A small-molecule ligand and the protein it binds are described below.
Small molecule (SMILES): Cc1cc2ccnc(NC3C[C@H]4CC[C@@H](C3)N4C)c2[nH]c1=O

Sequence of chain 1.A:
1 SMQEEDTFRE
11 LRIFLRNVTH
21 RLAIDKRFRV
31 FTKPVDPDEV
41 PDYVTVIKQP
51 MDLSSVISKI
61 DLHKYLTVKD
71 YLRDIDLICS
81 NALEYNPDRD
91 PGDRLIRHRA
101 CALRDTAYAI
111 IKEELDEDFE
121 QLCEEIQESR

Binding-site contacts:
Ligand atom C12 contacts residue VAL35 of chain 1.A at 4.0 Å (hydrophobic).
Ligand atom O contacts residue TYR85 of chain 1.A at 4.0 Å.
Ligand atom C12 contacts residue ILE96 of chain 1.A at 4.1 Å (hydrophobic).
Ligand atom C14 contacts residue VAL35 of chain 1.A at 3.5 Å (hydrophobic).
Ligand atom C13 contacts residue ILE96 of chain 1.A at 3.5 Å (hydrophobic).
Ligand atom C13 contacts residue VAL30 of chain 1.A at 3.9 Å (hydrophobic).
Ligand atom N3 contacts residue ASN86 of chain 1.A at 3.0 Å (h-bond).
Ligand atom C1 contacts residue ASP93 of chain 1.A at 3.4 Å.
Ligand atom C15 contacts residue TYR43 of chain 1.A at 4.2 Å (hydrophobic).
Ligand atom C5 contacts residue ASP93 of chain 1.A at 3.9 Å.
Ligand atom C15 contacts residue ASN86 of chain 1.A at 3.6 Å.
Ligand atom O contacts residue ASN86 of chain 1.A at 2.8 Å (h-bond).
Ligand atom C12 contacts residue VAL30 of chain 1.A at 3.6 Å (hydrophobic).
Ligand atom C8 contacts residue ASN86 of chain 1.A at 3.7 Å.
Ligand atom C13 contacts residue VAL35 of chain 1.A at 3.9 Å (hydrophobic).
Ligand atom O contacts residue TYR43 of chain 1.A at 3.9 Å.
Ligand atom C10 contacts residue VAL40 of chain 1.A at 4.2 Å (hydrophobic).
Ligand atom C1 contacts residue ASP90 of chain 1.A at 4.1 Å.
Ligand atom O contacts residue ILE96 of chain 1.A at 3.3 Å.
Ligand atom N contacts residue ASP93 of chain 1.A at 2.7 Å (salt-bridge).
Ligand atom C6 contacts residue ASP93 of chain 1.A at 4.2 Å.
Ligand atom C15 contacts residue ILE96 of chain 1.A at 3.1 Å (hydrophobic).
Ligand atom C contacts residue ASP90 of chain 1.A at 3.7 Å.
Ligand atom C14 contacts residue ILE96 of chain 1.A at 4.1 Å (hydrophobic).
Ligand atom N3 contacts residue TYR85 of chain 1.A at 3.8 Å.
Ligand atom C contacts residue ASP93 of chain 1.A at 3.2 Å.
Ligand atom C16 contacts residue ILE96 of chain 1.A at 4.0 Å (hydrophobic).
Ligand atom N1 contacts residue TYR85 of chain 1.A at 4.1 Å.
Ligand atom C14 contacts residue VAL30 of chain 1.A at 4.0 Å (hydrophobic).
Ligand atom C7 contacts residue ASP93 of chain 1.A at 3.4 Å.
Ligand atom C9 contacts residue GLU39 of chain 1.A at 3.7 Å.
Ligand atom N1 contacts residue ASN86 of chain 1.A at 2.9 Å (h-bond).
Ligand atom C4 contacts residue ASP93 of chain 1.A at 3.8 Å.
Ligand atom C5 contacts residue ASN86 of chain 1.A at 3.8 Å.
Ligand atom C6 contacts residue ASN86 of chain 1.A at 3.8 Å.
Ligand atom C15 contacts residue TYR85 of chain 1.A at 4.2 Å (hydrophobic).
Ligand atom C5 contacts residue TYR85 of chain 1.A at 4.2 Å (hydrophobic).
Ligand atom N3 contacts residue ILE96 of chain 1.A at 3.4 Å.
Ligand atom C7 contacts residue ASN86 of chain 1.A at 4.2 Å.
Ligand atom C16 contacts residue ASN86 of chain 1.A at 3.8 Å.